This protein binds this small molecule.
Small molecule (SMILES): CC(=O)N[C@H]1[C@H]([C@H](O)[C@H](O)CO)O[C@@](O[C@@H]2[C@@H](O)[C@H](O)O[C@H](CO)[C@@H]2O)(C(=O)O)C[C@@H]1O

Binding-site contacts:
Ligand atom C1 contacts residue LYS268 of chain 1.M at 4.0 Å.
Ligand atom O1A contacts residue LYS268 of chain 1.M at 3.7 Å.
Ligand atom C1 contacts residue SER266 of chain 1.M at 3.6 Å.
Ligand atom C5 contacts residue LYS264 of chain 1.M at 4.4 Å.
Ligand atom C4 contacts residue ASP51 of chain 1.M at 4.1 Å.
Ligand atom O6 contacts residue SER266 of chain 1.M at 4.5 Å.
Ligand atom O4 contacts residue LYS264 of chain 1.M at 3.0 Å (salt-bridge).
Ligand atom O10 contacts residue TRP45 of chain 1.M at 3.5 Å (h-bond).
Ligand atom O1A contacts residue SER266 of chain 1.M at 2.7 Å (h-bond).
Ligand atom C8 contacts residue LYS268 of chain 1.M at 4.3 Å.
Ligand atom O4 contacts residue TRP45 of chain 1.M at 3.4 Å.
Ligand atom O9 contacts residue LYS268 of chain 1.M at 4.3 Å.
Ligand atom C10 contacts residue ASP51 of chain 1.M at 3.8 Å.
Ligand atom C11 contacts residue ASP51 of chain 1.M at 3.7 Å.
Ligand atom C11 contacts residue LYS264 of chain 1.M at 4.2 Å.
Ligand atom C5 contacts residue ASP51 of chain 1.M at 3.8 Å.
Ligand atom C10 contacts residue TRP45 of chain 1.M at 4.0 Å (hydrophobic).
Ligand atom N5 contacts residue ASP51 of chain 1.M at 3.0 Å (salt-bridge).
Ligand atom N5 contacts residue LYS264 of chain 1.M at 3.7 Å.
Ligand atom O1A contacts residue LYS264 of chain 1.M at 4.5 Å.
Ligand atom O1B contacts residue SER266 of chain 1.M at 3.7 Å.
Ligand atom O8 contacts residue LYS268 of chain 1.M at 2.9 Å (salt-bridge).
Ligand atom C6 contacts residue ASP51 of chain 1.M at 4.0 Å.
Ligand atom C11 contacts residue TRP45 of chain 1.M at 4.3 Å (hydrophobic).
Ligand atom C10 contacts residue LYS264 of chain 1.M at 4.2 Å.
Ligand atom C11 contacts residue TYR50 of chain 1.M at 3.8 Å (hydrophobic).
Ligand atom C3 contacts residue ASP114 of chain 1.M at 3.9 Å.
Ligand atom O1B contacts residue LYS268 of chain 1.M at 3.4 Å (salt-bridge).
Ligand atom C4 contacts residue LYS264 of chain 1.M at 3.7 Å.

Sequence of chain 1.M:
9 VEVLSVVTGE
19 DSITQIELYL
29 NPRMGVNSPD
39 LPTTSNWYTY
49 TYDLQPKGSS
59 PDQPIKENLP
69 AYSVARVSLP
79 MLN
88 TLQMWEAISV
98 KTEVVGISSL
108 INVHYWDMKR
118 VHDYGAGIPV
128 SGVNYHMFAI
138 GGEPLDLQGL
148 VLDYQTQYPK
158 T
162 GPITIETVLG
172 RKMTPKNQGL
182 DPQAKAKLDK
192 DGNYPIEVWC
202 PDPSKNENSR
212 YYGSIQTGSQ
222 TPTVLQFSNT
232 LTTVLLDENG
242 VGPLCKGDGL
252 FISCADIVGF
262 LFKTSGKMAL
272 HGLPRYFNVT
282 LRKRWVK